Binding-site contacts:
Ligand atom N2 contacts residue SO41 of chain 1.E at 3.1 Å (h-bond).
Ligand atom C15 contacts residue PRO197 of chain 1.A at 3.6 Å (hydrophobic).
Ligand atom S1 contacts residue HIS91 of chain 1.A at 3.8 Å.
Ligand atom O2 contacts residue ZN1 of chain 1.B at 1.9 Å.
Ligand atom C6 contacts residue SO41 of chain 1.E at 3.0 Å.
Ligand atom C2 contacts residue SO41 of chain 1.E at 3.5 Å.
Ligand atom C12 contacts residue THR195 of chain 1.A at 3.9 Å.
Ligand atom C12 contacts residue THR196 of chain 1.A at 3.8 Å.
Ligand atom C13 contacts residue LEU194 of chain 1.A at 3.5 Å (hydrophobic).
Ligand atom O1 contacts residue VAL118 of chain 1.A at 3.5 Å.
Ligand atom C3 contacts residue SO41 of chain 1.E at 3.7 Å.
Ligand atom C9 contacts residue LEU194 of chain 1.A at 3.8 Å (hydrophobic).
Ligand atom S1 contacts residue ZN1 of chain 1.B at 3.3 Å.
Ligand atom C6 contacts residue PHE127 of chain 1.A at 3.8 Å (hydrophobic).
Ligand atom N3 contacts residue VAL139 of chain 1.A at 3.5 Å.
Ligand atom O2 contacts residue HIS93 of chain 1.A at 3.8 Å.
Ligand atom O3 contacts residue LEU194 of chain 1.A at 3.3 Å.
Ligand atom C14 contacts residue LEU194 of chain 1.A at 3.5 Å (hydrophobic).
Ligand atom C7 contacts residue GLN89 of chain 1.A at 3.8 Å.
Ligand atom C15 contacts residue SO41 of chain 1.E at 3.4 Å.
Ligand atom C1 contacts residue SO41 of chain 1.E at 3.1 Å.
Ligand atom O3 contacts residue THR195 of chain 1.A at 2.6 Å (h-bond).
Ligand atom C7 contacts residue SO41 of chain 1.E at 3.4 Å.
Ligand atom N2 contacts residue GLN89 of chain 1.A at 3.8 Å.
Ligand atom O2 contacts residue HIS116 of chain 1.A at 3.0 Å (h-bond).
Ligand atom O2 contacts residue THR195 of chain 1.A at 3.6 Å (h-bond).
Ligand atom C5 contacts residue PHE127 of chain 1.A at 3.1 Å (hydrophobic).
Ligand atom N1 contacts residue SO41 of chain 1.E at 3.0 Å (h-bond).
Ligand atom O1 contacts residue PHE127 of chain 1.A at 3.5 Å.
Ligand atom N3 contacts residue TRP205 of chain 1.A at 3.8 Å.
Ligand atom C9 contacts residue GOL1 of chain 1.D at 3.7 Å.
Ligand atom S1 contacts residue THR195 of chain 1.A at 3.8 Å.
Ligand atom O4 contacts residue SO41 of chain 1.E at 3.0 Å (h-bond).
Ligand atom C10 contacts residue GOL1 of chain 1.D at 3.6 Å.
Ligand atom C12 contacts residue LEU194 of chain 1.A at 3.7 Å (hydrophobic).
Ligand atom O2 contacts residue HIS91 of chain 1.A at 2.6 Å (h-bond).
Ligand atom C11 contacts residue THR196 of chain 1.A at 3.4 Å.
Ligand atom N2 contacts residue GOL1 of chain 1.D at 3.2 Å (h-bond).
Ligand atom C1 contacts residue GLU66 of chain 1.A at 3.2 Å.
Ligand atom C7 contacts residue GOL1 of chain 1.D at 3.9 Å.

Sequence of chain 1.A:
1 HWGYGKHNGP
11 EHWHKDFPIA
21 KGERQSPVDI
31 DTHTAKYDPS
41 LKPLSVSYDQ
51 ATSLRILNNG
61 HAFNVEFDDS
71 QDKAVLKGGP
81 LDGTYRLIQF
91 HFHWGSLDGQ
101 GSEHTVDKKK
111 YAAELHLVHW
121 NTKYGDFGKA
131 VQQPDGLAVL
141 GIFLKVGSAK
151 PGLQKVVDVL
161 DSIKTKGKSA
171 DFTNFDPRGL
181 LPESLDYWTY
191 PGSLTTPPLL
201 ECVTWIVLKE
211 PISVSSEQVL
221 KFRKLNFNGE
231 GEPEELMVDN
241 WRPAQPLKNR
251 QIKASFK

This small molecule binds to this protein.
Small molecule (SMILES): CCN1CCC[C@H]1CNC(=O)c1cc(S(N)(=O)=O)ccc1OC